Binding-site contacts:
Ligand atom CHB contacts residue ARG21 of chain 1.H at 3.2 Å.
Ligand atom CGC contacts residue TYR19 of chain 1.G at 3.4 Å (hydrophobic).
Ligand atom CAA contacts residue LYS78 of chain 1.F at 3.5 Å.
Ligand atom CBA contacts residue CYS19 of chain 1.H at 3.0 Å (hydrophobic).
Ligand atom CBA contacts residue TYR65 of chain 1.F at 3.3 Å (hydrophobic).
Ligand atom CMB contacts residue SER69 of chain 1.E at 3.6 Å.
Ligand atom CMB contacts residue ILE68 of chain 1.E at 3.4 Å (hydrophobic).
Ligand atom CGB contacts residue ARG21 of chain 1.H at 3.5 Å.
Ligand atom OA contacts residue SER66 of chain 1.E at 3.4 Å.
Ligand atom C1D contacts residue ASP25 of chain 1.H at 3.5 Å.
Ligand atom OD contacts residue TYR28 of chain 1.H at 2.8 Å (h-bond).
Ligand atom CMB contacts residue TYR65 of chain 1.F at 3.3 Å (hydrophobic).
Ligand atom C3A contacts residue CYS19 of chain 1.H at 2.6 Å (hydrophobic).
Ligand atom CHA contacts residue CYS19 of chain 1.H at 3.2 Å (hydrophobic).
Ligand atom CAA contacts residue CYS19 of chain 1.H at 1.9 Å (hydrophobic).
Ligand atom CMA contacts residue GLN20 of chain 1.H at 3.4 Å.
Ligand atom C4D contacts residue ASP25 of chain 1.H at 3.5 Å.
Ligand atom C2C contacts residue PHE14 of chain 1.H at 3.6 Å (hydrophobic).
Ligand atom OD contacts residue GLU27 of chain 1.H at 3.2 Å (salt-bridge).
Ligand atom CMD contacts residue MET40 of chain 1.H at 3.5 Å (hydrophobic).
Ligand atom ND contacts residue GLU27 of chain 1.H at 3.0 Å (salt-bridge).
Ligand atom CMC contacts residue TYR19 of chain 1.G at 3.5 Å (hydrophobic).
Ligand atom C1C contacts residue ARG21 of chain 1.H at 3.5 Å.
Ligand atom OA contacts residue SER69 of chain 1.E at 3.2 Å.
Ligand atom CMD contacts residue ASP38 of chain 1.H at 3.6 Å.
Ligand atom O1C contacts residue LYS43 of chain 1.H at 2.6 Å (salt-bridge).
Ligand atom C4A contacts residue CYS19 of chain 1.H at 3.1 Å (hydrophobic).
Ligand atom CBA contacts residue LYS78 of chain 1.F at 3.6 Å.
Ligand atom ND contacts residue ARG21 of chain 1.H at 3.6 Å.
Ligand atom NC contacts residue ARG21 of chain 1.H at 3.5 Å (salt-bridge).
Ligand atom O1B contacts residue ARG21 of chain 1.H at 2.9 Å (salt-bridge).
Ligand atom CBD contacts residue ASP38 of chain 1.H at 3.3 Å.
Ligand atom CBD contacts residue MET40 of chain 1.H at 3.3 Å (hydrophobic).
Ligand atom C4D contacts residue GLU27 of chain 1.H at 3.6 Å.
Ligand atom C2A contacts residue GLN20 of chain 1.H at 3.4 Å.
Ligand atom C4B contacts residue ARG21 of chain 1.H at 3.5 Å.
Ligand atom O2B contacts residue ARG21 of chain 1.H at 2.8 Å (salt-bridge).
Ligand atom O1C contacts residue TYR19 of chain 1.G at 2.4 Å (h-bond).
Ligand atom CMD contacts residue GLU39 of chain 1.H at 3.3 Å.
Ligand atom CGC contacts residue LYS43 of chain 1.H at 3.4 Å.

Sequence of chain 1.E:
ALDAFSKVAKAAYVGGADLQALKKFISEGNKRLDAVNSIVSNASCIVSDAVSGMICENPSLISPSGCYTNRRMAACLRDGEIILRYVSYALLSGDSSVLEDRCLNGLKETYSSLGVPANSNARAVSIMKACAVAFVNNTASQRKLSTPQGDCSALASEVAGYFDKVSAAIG

Sequence of chain 1.H:
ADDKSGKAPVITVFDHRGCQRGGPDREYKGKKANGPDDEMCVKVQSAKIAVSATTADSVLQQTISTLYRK

Sequence of chain 1.F:
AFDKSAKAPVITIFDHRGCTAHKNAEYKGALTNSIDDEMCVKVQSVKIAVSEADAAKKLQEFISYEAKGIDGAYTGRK

A protein and the small-molecule ligand that binds it are described below.
Small molecule (SMILES): C=CC1=C(C)[C@@H](CC2=N/C(=C\c3[nH]c(/C=C4\NC(=O)C(C)=C4CC)c(C)c3CCC(=O)O)C(/C=C/C(=O)O)=C2C)NC1=O

Sequence of chain 1.G:
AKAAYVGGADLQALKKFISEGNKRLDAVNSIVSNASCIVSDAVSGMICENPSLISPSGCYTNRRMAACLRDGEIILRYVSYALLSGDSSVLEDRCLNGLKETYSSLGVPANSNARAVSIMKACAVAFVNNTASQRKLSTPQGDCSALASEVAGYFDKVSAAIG